Sequence of chain 1.B:
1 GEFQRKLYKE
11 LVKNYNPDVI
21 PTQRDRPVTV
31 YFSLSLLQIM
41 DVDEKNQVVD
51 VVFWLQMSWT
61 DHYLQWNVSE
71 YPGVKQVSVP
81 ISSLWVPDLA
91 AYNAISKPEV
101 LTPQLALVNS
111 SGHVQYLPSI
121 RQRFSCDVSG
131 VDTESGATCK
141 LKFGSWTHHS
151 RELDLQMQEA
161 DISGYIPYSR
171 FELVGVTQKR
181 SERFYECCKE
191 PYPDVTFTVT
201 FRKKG

Binding-site contacts:
Ligand atom C1 contacts residue LEU11 of chain 1.B at 4.2 Å (hydrophobic).
Ligand atom O2 contacts residue TYR71 of chain 1.B at 3.4 Å (h-bond).
Ligand atom N1 contacts residue GLU10 of chain 1.B at 3.9 Å.
Ligand atom C7 contacts residue GLU10 of chain 1.B at 3.7 Å.
Ligand atom C6 contacts residue GLU10 of chain 1.B at 3.7 Å.
Ligand atom O2 contacts residue GLU10 of chain 1.B at 3.5 Å.
Ligand atom C9 contacts residue LEU7 of chain 1.B at 3.1 Å (hydrophobic).
Ligand atom BR1 contacts residue TRP66 of chain 1.B at 4.4 Å.
Ligand atom C13 contacts residue GLN65 of chain 1.B at 3.8 Å.
Ligand atom C10 contacts residue LEU11 of chain 1.B at 3.8 Å (hydrophobic).
Ligand atom C9 contacts residue LEU11 of chain 1.B at 3.6 Å (hydrophobic).
Ligand atom C5 contacts residue TYR71 of chain 1.B at 4.1 Å (hydrophobic).
Ligand atom BR1 contacts residue VAL108 of chain 1.B at 4.3 Å.
Ligand atom C1 contacts residue GLU10 of chain 1.B at 3.5 Å.
Ligand atom C10 contacts residue LEU7 of chain 1.B at 3.2 Å (hydrophobic).
Ligand atom C12 contacts residue LEU64 of chain 1.B at 3.2 Å (hydrophobic).
Ligand atom C7 contacts residue LEU7 of chain 1.B at 4.4 Å (hydrophobic).
Ligand atom O1 contacts residue GLN65 of chain 1.B at 4.2 Å.
Ligand atom C13 contacts residue LEU7 of chain 1.B at 4.1 Å (hydrophobic).
Ligand atom C5 contacts residue GLU10 of chain 1.B at 3.9 Å.
Ligand atom C11 contacts residue TRP66 of chain 1.B at 4.4 Å (hydrophobic).
Ligand atom BR1 contacts residue VAL77 of chain 1.B at 3.7 Å.
Ligand atom C13 contacts residue LEU64 of chain 1.B at 3.7 Å (hydrophobic).
Ligand atom C11 contacts residue LEU7 of chain 1.B at 4.1 Å (hydrophobic).
Ligand atom C13 contacts residue TYR63 of chain 1.B at 4.3 Å (hydrophobic).
Ligand atom C8 contacts residue LEU7 of chain 1.B at 3.9 Å (hydrophobic).
Ligand atom C9 contacts residue GLU10 of chain 1.B at 3.8 Å.
Ligand atom C6 contacts residue LEU7 of chain 1.B at 3.9 Å (hydrophobic).
Ligand atom C6 contacts residue TYR71 of chain 1.B at 4.0 Å (hydrophobic).
Ligand atom BR1 contacts residue VAL79 of chain 1.B at 4.2 Å.
Ligand atom BR1 contacts residue LEU64 of chain 1.B at 4.1 Å.
Ligand atom C1 contacts residue TYR63 of chain 1.B at 4.2 Å (hydrophobic).
Ligand atom C8 contacts residue GLU10 of chain 1.B at 4.3 Å.
Ligand atom C1 contacts residue ASN14 of chain 1.B at 4.3 Å.
Ligand atom C12 contacts residue LEU7 of chain 1.B at 4.2 Å (hydrophobic).
Ligand atom C11 contacts residue LEU64 of chain 1.B at 3.9 Å (hydrophobic).
Ligand atom N1 contacts residue TYR63 of chain 1.B at 4.3 Å.
Ligand atom C12 contacts residue TRP66 of chain 1.B at 3.6 Å (hydrophobic).
Ligand atom C13 contacts residue TRP66 of chain 1.B at 4.1 Å (hydrophobic).
Ligand atom C4 contacts residue GLU10 of chain 1.B at 4.2 Å.

The protein below binds the small molecule below.
Small molecule (SMILES): CN1C[C@](C)(O)C(=O)C=C1c1ccc(Br)cc1